A protein and the small-molecule ligand that binds it are described below.
Small molecule (SMILES): CC(=O)N[C@H]1[C@H](O[C@H]2[C@H](O)[C@@H](NC(C)=O)CO[C@@H]2CO)O[C@H](CO)[C@@H](O)[C@@H]1O

Sequence of chain 1.B:
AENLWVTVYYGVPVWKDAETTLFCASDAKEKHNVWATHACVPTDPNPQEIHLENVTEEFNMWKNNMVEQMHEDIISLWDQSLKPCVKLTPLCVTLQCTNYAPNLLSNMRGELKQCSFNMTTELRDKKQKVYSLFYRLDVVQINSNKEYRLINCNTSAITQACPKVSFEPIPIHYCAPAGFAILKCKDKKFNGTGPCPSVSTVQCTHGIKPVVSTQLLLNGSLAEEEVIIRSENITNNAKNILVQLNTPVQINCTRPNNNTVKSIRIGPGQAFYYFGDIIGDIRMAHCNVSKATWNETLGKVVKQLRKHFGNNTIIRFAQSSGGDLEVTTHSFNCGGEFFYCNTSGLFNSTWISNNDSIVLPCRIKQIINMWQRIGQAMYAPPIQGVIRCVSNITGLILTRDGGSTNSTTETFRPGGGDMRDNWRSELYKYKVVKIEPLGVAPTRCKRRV

Binding-site contacts:
Ligand atom O6 contacts residue ASN265 of chain 1.B at 4.2 Å.
Ligand atom C7 contacts residue ASN265 of chain 1.B at 3.5 Å.
Ligand atom C4 contacts residue GLN263 of chain 1.B at 4.5 Å.
Ligand atom O5 contacts residue ASN265 of chain 1.B at 2.4 Å (h-bond).
Ligand atom C8 contacts residue SER381 of chain 1.B at 4.4 Å.
Ligand atom C4 contacts residue ASN265 of chain 1.B at 4.2 Å.
Ligand atom C8 contacts residue SER303 of chain 1.B at 3.7 Å.
Ligand atom O7 contacts residue ASN265 of chain 1.B at 3.8 Å.
Ligand atom C3 contacts residue ASN265 of chain 1.B at 3.8 Å.
Ligand atom C3 contacts residue GLN263 of chain 1.B at 3.8 Å.
Ligand atom C8 contacts residue VAL302 of chain 1.B at 4.5 Å (hydrophobic).
Ligand atom C2 contacts residue ASN265 of chain 1.B at 2.4 Å.
Ligand atom C2 contacts residue GLN263 of chain 1.B at 4.4 Å.
Ligand atom C1 contacts residue ASN265 of chain 1.B at 1.4 Å.
Ligand atom C1 contacts residue GLN263 of chain 1.B at 4.2 Å.
Ligand atom N2 contacts residue ASN265 of chain 1.B at 2.8 Å (h-bond).
Ligand atom N2 contacts residue GLN263 of chain 1.B at 4.4 Å.
Ligand atom C5 contacts residue GLN263 of chain 1.B at 4.4 Å.
Ligand atom C5 contacts residue ASN265 of chain 1.B at 3.7 Å.